Binding-site contacts:
Ligand atom CAP contacts residue PHE124 of chain 1.H at 4.5 Å (hydrophobic).
Ligand atom CAE contacts residue PHE128 of chain 1.H at 3.6 Å (hydrophobic).
Ligand atom CAD contacts residue TYR49 of chain 1.H at 3.8 Å (hydrophobic).
Ligand atom CAE contacts residue ILE53 of chain 1.H at 3.6 Å (hydrophobic).
Ligand atom CAQ contacts residue PHE124 of chain 1.H at 4.1 Å (hydrophobic).
Ligand atom CBA contacts residue VAL114 of chain 1.H at 4.3 Å (hydrophobic).
Ligand atom CAS contacts residue TYR49 of chain 1.H at 3.6 Å (hydrophobic).
Ligand atom CAM contacts residue ASN131 of chain 1.H at 3.9 Å.
Ligand atom CAU contacts residue TYR49 of chain 1.H at 4.2 Å (hydrophobic).
Ligand atom CAL contacts residue ASN131 of chain 1.H at 4.4 Å.
Ligand atom CBG contacts residue PHE128 of chain 1.H at 4.3 Å (hydrophobic).
Ligand atom CAB contacts residue LEU56 of chain 1.H at 3.5 Å (hydrophobic).
Ligand atom CAD contacts residue PHE128 of chain 1.H at 3.5 Å (hydrophobic).
Ligand atom CAX contacts residue ASN131 of chain 1.H at 3.8 Å.
Ligand atom CBH contacts residue PHE128 of chain 1.H at 4.4 Å (hydrophobic).
Ligand atom OAF contacts residue ASN131 of chain 1.H at 3.5 Å (h-bond).
Ligand atom CAJ contacts residue LEU56 of chain 1.H at 4.2 Å (hydrophobic).
Ligand atom CBD contacts residue PHE128 of chain 1.H at 3.7 Å (hydrophobic).
Ligand atom CAZ contacts residue PHE128 of chain 1.H at 4.2 Å (hydrophobic).
Ligand atom CAE contacts residue TYR49 of chain 1.H at 4.1 Å (hydrophobic).
Ligand atom CAK contacts residue PHE128 of chain 1.H at 4.2 Å (hydrophobic).
Ligand atom CAB contacts residue VAL114 of chain 1.H at 3.8 Å (hydrophobic).
Ligand atom CAQ contacts residue PHE128 of chain 1.H at 4.3 Å (hydrophobic).
Ligand atom CAO contacts residue LEU56 of chain 1.H at 4.4 Å (hydrophobic).
Ligand atom OAH contacts residue ASN131 of chain 1.H at 3.7 Å.
Ligand atom CAI contacts residue PHE128 of chain 1.H at 4.3 Å (hydrophobic).

This protein binds this small molecule.
Small molecule (SMILES): CC(C)CCC[C@@H](C)[C@H]1CC[C@H]2[C@@H]3CC=C4C[C@@H](OC(=O)CCC(=O)O)CC[C@]4(C)[C@H]3CC[C@]12C

Sequence of chain 1.H:
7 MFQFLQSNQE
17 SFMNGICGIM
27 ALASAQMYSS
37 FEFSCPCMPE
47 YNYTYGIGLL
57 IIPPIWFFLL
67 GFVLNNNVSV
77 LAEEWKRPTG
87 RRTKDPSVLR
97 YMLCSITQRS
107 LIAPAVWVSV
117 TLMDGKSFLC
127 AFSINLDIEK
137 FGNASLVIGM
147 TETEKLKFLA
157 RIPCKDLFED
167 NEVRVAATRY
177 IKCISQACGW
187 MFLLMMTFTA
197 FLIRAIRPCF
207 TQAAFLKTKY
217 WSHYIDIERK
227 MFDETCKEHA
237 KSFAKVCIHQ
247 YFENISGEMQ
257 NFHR